The protein below binds the small molecule below.
Small molecule (SMILES): CC(=O)N[C@H]1[C@H](O[C@H]2[C@H](O)[C@@H](NC(C)=O)CO[C@@H]2CO)O[C@H](CO)[C@@H](O)[C@@H]1O

Sequence of chain 1.C:
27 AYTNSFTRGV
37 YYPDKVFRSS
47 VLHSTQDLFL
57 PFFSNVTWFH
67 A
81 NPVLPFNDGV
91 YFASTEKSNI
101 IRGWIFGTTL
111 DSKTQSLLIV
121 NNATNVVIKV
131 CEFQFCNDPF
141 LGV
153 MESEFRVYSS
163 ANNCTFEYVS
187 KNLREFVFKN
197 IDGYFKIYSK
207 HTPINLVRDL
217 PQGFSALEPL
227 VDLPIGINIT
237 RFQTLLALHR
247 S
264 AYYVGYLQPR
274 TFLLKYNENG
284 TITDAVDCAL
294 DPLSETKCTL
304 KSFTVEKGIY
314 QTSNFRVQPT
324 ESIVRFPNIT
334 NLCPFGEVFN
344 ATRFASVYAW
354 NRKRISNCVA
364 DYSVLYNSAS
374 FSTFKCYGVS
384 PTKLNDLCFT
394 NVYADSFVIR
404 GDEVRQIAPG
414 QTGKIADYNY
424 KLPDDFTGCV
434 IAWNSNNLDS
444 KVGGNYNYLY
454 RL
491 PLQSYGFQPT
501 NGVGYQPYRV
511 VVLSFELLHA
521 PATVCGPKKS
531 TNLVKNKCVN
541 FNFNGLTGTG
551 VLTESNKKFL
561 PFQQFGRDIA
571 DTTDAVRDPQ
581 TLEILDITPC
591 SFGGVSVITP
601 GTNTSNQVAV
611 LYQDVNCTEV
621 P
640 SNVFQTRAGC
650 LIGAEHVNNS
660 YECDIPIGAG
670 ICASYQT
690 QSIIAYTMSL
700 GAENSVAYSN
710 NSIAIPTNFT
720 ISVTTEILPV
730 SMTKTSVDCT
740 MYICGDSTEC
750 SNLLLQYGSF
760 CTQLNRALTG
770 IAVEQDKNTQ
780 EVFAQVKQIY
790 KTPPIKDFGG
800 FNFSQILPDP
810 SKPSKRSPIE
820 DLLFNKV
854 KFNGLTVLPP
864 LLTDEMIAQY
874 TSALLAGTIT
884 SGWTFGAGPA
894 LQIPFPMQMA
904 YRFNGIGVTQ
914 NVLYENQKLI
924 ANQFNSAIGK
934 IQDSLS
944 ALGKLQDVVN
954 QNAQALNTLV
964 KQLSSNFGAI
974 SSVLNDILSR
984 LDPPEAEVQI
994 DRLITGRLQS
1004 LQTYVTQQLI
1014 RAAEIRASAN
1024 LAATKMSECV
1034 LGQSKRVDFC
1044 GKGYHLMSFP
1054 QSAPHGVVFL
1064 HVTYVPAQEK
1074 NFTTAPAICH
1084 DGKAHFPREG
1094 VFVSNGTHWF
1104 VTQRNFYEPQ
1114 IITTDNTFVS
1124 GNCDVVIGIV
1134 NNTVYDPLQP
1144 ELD

Binding-site contacts:
Ligand atom C1 contacts residue ASN801 of chain 1.C at 1.4 Å.
Ligand atom O5 contacts residue ASN801 of chain 1.C at 2.3 Å (h-bond).
Ligand atom C3 contacts residue ASN801 of chain 1.C at 3.8 Å.
Ligand atom O6 contacts residue ASN801 of chain 1.C at 4.5 Å.
Ligand atom O7 contacts residue ASN801 of chain 1.C at 4.0 Å.
Ligand atom C7 contacts residue ASN801 of chain 1.C at 3.7 Å.
Ligand atom C1 contacts residue SER803 of chain 1.C at 3.8 Å.
Ligand atom C6 contacts residue GLN804 of chain 1.C at 4.4 Å.
Ligand atom C5 contacts residue ASN801 of chain 1.C at 3.6 Å.
Ligand atom C8 contacts residue GLN804 of chain 1.C at 4.4 Å.
Ligand atom N2 contacts residue ASN801 of chain 1.C at 3.0 Å (h-bond).
Ligand atom C5 contacts residue SER803 of chain 1.C at 3.7 Å.
Ligand atom C2 contacts residue ASN801 of chain 1.C at 2.5 Å.
Ligand atom O5 contacts residue SER803 of chain 1.C at 3.8 Å.
Ligand atom C6 contacts residue SER803 of chain 1.C at 4.3 Å.
Ligand atom C4 contacts residue ASN801 of chain 1.C at 4.2 Å.